This protein binds this small molecule.
Small molecule (SMILES): COc1cc(CC(=O)c2ccc(C#N)cc2)c([N+](=O)[O-])cc1OC

Binding-site contacts:
Ligand atom N13 contacts residue TYR197 of chain 16.A at 3.4 Å.
Ligand atom C12 contacts residue TYR197 of chain 16.A at 3.5 Å (hydrophobic).
Ligand atom O23 contacts residue TYR152 of chain 16.A at 3.0 Å (h-bond).
Ligand atom C09 contacts residue MET221 of chain 16.A at 3.9 Å (hydrophobic).
Ligand atom C15 contacts residue TYR128 of chain 16.A at 3.1 Å (hydrophobic).
Ligand atom N22 contacts residue VAL191 of chain 16.A at 3.9 Å.
Ligand atom O23 contacts residue VAL191 of chain 16.A at 3.9 Å.
Ligand atom C01 contacts residue PHE186 of chain 16.A at 2.8 Å (hydrophobic).
Ligand atom O20 contacts residue TYR152 of chain 16.A at 3.7 Å.
Ligand atom N13 contacts residue GOL1 of chain 16.E at 3.7 Å.
Ligand atom O16 contacts residue TYR128 of chain 16.A at 2.9 Å (h-bond).
Ligand atom C01 contacts residue TYR128 of chain 16.A at 2.9 Å (hydrophobic).
Ligand atom O20 contacts residue PHE186 of chain 16.A at 3.8 Å.
Ligand atom C06 contacts residue ILE104 of chain 16.A at 3.5 Å (hydrophobic).
Ligand atom C18 contacts residue TYR152 of chain 16.A at 3.7 Å (hydrophobic).
Ligand atom C08 contacts residue TYR197 of chain 16.A at 3.9 Å (hydrophobic).
Ligand atom C15 contacts residue TYR197 of chain 16.A at 3.8 Å (hydrophobic).
Ligand atom C21 contacts residue TYR152 of chain 16.A at 3.6 Å (hydrophobic).
Ligand atom C01 contacts residue MET224 of chain 16.A at 3.7 Å (hydrophobic).
Ligand atom C06 contacts residue TYR128 of chain 16.A at 3.4 Å (hydrophobic).
Ligand atom O02 contacts residue MET224 of chain 16.A at 3.5 Å.
Ligand atom O24 contacts residue TYR152 of chain 16.A at 3.5 Å (h-bond).
Ligand atom O02 contacts residue TYR128 of chain 16.A at 3.8 Å.
Ligand atom N22 contacts residue TYR152 of chain 16.A at 3.3 Å (h-bond).
Ligand atom C19 contacts residue TYR152 of chain 16.A at 3.9 Å (hydrophobic).
Ligand atom C10 contacts residue TYR197 of chain 16.A at 3.7 Å (hydrophobic).
Ligand atom C14 contacts residue LEU106 of chain 16.A at 3.5 Å (hydrophobic).
Ligand atom C17 contacts residue TYR152 of chain 16.A at 3.8 Å (hydrophobic).
Ligand atom C03 contacts residue TYR128 of chain 16.A at 3.7 Å (hydrophobic).
Ligand atom C08 contacts residue TYR128 of chain 16.A at 3.3 Å (hydrophobic).
Ligand atom C04 contacts residue TYR128 of chain 16.A at 3.4 Å (hydrophobic).
Ligand atom C07 contacts residue TYR128 of chain 16.A at 2.9 Å (hydrophobic).
Ligand atom O24 contacts residue VAL191 of chain 16.A at 3.1 Å.
Ligand atom C14 contacts residue TYR197 of chain 16.A at 3.7 Å (hydrophobic).
Ligand atom O16 contacts residue VAL188 of chain 16.A at 3.8 Å.
Ligand atom C05 contacts residue TYR128 of chain 16.A at 3.8 Å (hydrophobic).
Ligand atom O23 contacts residue LEU221 of chain 17.C at 3.9 Å.
Ligand atom C15 contacts residue SER126 of chain 16.A at 3.5 Å.
Ligand atom C11 contacts residue TYR197 of chain 16.A at 3.5 Å (hydrophobic).
Ligand atom C10 contacts residue MET221 of chain 16.A at 3.9 Å (hydrophobic).

Sequence of chain 16.C:
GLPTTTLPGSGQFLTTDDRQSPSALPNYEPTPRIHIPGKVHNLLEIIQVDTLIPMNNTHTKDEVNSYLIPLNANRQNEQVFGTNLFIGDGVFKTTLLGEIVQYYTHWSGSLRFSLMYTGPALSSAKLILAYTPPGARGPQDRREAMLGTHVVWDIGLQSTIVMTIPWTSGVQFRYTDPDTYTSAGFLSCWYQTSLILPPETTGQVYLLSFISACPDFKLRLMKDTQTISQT

Sequence of chain 16.A:
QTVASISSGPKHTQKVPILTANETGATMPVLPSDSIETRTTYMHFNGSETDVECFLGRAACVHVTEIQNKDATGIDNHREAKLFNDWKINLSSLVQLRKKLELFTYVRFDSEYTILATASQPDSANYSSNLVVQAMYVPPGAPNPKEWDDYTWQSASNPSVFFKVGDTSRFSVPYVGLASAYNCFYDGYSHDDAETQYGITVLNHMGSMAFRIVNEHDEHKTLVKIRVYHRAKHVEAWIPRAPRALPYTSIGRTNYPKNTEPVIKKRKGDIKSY

Sequence of chain 17.C:
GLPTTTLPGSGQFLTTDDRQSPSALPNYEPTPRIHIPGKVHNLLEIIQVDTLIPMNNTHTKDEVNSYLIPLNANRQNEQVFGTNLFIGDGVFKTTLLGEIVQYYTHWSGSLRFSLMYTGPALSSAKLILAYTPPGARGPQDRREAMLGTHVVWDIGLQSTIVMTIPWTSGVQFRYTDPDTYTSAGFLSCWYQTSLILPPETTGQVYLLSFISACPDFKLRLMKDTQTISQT